Sequence of chain 1.A:
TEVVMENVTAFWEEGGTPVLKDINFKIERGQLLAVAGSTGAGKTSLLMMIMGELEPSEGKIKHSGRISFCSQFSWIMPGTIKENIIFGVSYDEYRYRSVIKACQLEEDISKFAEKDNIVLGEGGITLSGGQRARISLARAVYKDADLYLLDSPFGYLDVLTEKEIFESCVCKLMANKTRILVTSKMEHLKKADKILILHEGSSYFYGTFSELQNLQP

This small molecule binds to this protein.
Small molecule (SMILES): Nc1nc2c(ncn2[C@H]2C[C@H](O)[C@@H](CO[P](=O)(O)O[P](=O)(O)OP(=O)(O)O)O2)c(=O)[nH]1

Binding-site contacts:
Ligand atom O1B contacts residue LYS47 of chain 1.A at 3.7 Å.
Ligand atom O1B contacts residue MG1 of chain 1.B at 2.1 Å.
Ligand atom O2A contacts residue LYS47 of chain 1.A at 3.8 Å.
Ligand atom O4' contacts residue TRP16 of chain 1.A at 3.5 Å.
Ligand atom C4 contacts residue TRP16 of chain 1.A at 3.3 Å (hydrophobic).
Ligand atom O3B contacts residue GLY44 of chain 1.A at 3.0 Å (h-bond).
Ligand atom PG contacts residue MG1 of chain 1.B at 3.2 Å.
Ligand atom C4' contacts residue VAL23 of chain 1.A at 3.5 Å (hydrophobic).
Ligand atom N2 contacts residue TRP16 of chain 1.A at 3.7 Å.
Ligand atom PG contacts residue LYS47 of chain 1.A at 3.8 Å.
Ligand atom N3 contacts residue TRP16 of chain 1.A at 3.6 Å.
Ligand atom O3B contacts residue LYS47 of chain 1.A at 3.7 Å.
Ligand atom PB contacts residue LYS47 of chain 1.A at 3.6 Å.
Ligand atom O3G contacts residue LYS47 of chain 1.A at 2.8 Å (salt-bridge).
Ligand atom C2 contacts residue TRP16 of chain 1.A at 3.5 Å (hydrophobic).
Ligand atom O3A contacts residue GLY44 of chain 1.A at 3.4 Å.
Ligand atom PB contacts residue GLY44 of chain 1.A at 3.8 Å.
Ligand atom O2B contacts residue GLY46 of chain 1.A at 3.0 Å (h-bond).
Ligand atom O3B contacts residue MG1 of chain 1.B at 3.5 Å.
Ligand atom O2B contacts residue LYS47 of chain 1.A at 2.8 Å (salt-bridge).
Ligand atom PA contacts residue SER49 of chain 1.A at 3.8 Å.
Ligand atom O2G contacts residue GLN76 of chain 1.A at 2.9 Å (h-bond).
Ligand atom C5' contacts residue VAL23 of chain 1.A at 3.6 Å (hydrophobic).
Ligand atom C8 contacts residue TRP16 of chain 1.A at 3.6 Å (hydrophobic).
Ligand atom O3A contacts residue GLY46 of chain 1.A at 3.4 Å (h-bond).
Ligand atom O1B contacts residue THR48 of chain 1.A at 2.8 Å (h-bond).
Ligand atom C5' contacts residue GLY46 of chain 1.A at 3.8 Å.
Ligand atom O1G contacts residue THR43 of chain 1.A at 2.8 Å (h-bond).
Ligand atom N7 contacts residue TRP16 of chain 1.A at 3.5 Å (h-bond).
Ligand atom O4' contacts residue VAL23 of chain 1.A at 3.3 Å.
Ligand atom O2G contacts residue MG1 of chain 1.B at 1.9 Å.
Ligand atom C5 contacts residue TRP16 of chain 1.A at 3.5 Å (hydrophobic).
Ligand atom O2A contacts residue GLY46 of chain 1.A at 3.3 Å.
Ligand atom O2B contacts residue ALA45 of chain 1.A at 3.4 Å (h-bond).
Ligand atom PB contacts residue MG1 of chain 1.B at 3.3 Å.
Ligand atom C5' contacts residue GLY44 of chain 1.A at 3.5 Å.
Ligand atom O2A contacts residue THR48 of chain 1.A at 3.7 Å.
Ligand atom O3G contacts residue THR43 of chain 1.A at 3.7 Å.
Ligand atom N9 contacts residue TRP16 of chain 1.A at 3.5 Å.
Ligand atom O2A contacts residue SER49 of chain 1.A at 2.6 Å (h-bond).